Binding-site contacts:
Ligand atom CZ3 contacts residue GLY21 of chain 1.N at 3.6 Å.
Ligand atom CZ2 contacts residue THR50 of chain 1.N at 3.8 Å.
Ligand atom CD1 contacts residue SER51 of chain 1.O at 3.5 Å.
Ligand atom CB contacts residue THR23 of chain 1.O at 3.7 Å.
Ligand atom O contacts residue GLY25 of chain 1.O at 2.9 Å (h-bond).
Ligand atom CA contacts residue THR28 of chain 1.O at 3.2 Å.
Ligand atom CD1 contacts residue GLN45 of chain 1.N at 3.5 Å.
Ligand atom CZ2 contacts residue ILE53 of chain 1.N at 4.0 Å (hydrophobic).
Ligand atom CE2 contacts residue ALA44 of chain 1.N at 3.9 Å (hydrophobic).
Ligand atom CZ3 contacts residue HIS32 of chain 1.N at 4.0 Å.
Ligand atom CH2 contacts residue GLY21 of chain 1.N at 3.5 Å.
Ligand atom N contacts residue GLY25 of chain 1.O at 2.6 Å (h-bond).
Ligand atom CD1 contacts residue THR47 of chain 1.N at 3.7 Å.
Ligand atom O contacts residue SER51 of chain 1.O at 2.9 Å (h-bond).
Ligand atom OXT contacts residue THR50 of chain 1.N at 2.9 Å (h-bond).
Ligand atom OXT contacts residue HIS31 of chain 1.N at 3.7 Å.
Ligand atom NE1 contacts residue ALA44 of chain 1.N at 3.8 Å.
Ligand atom OXT contacts residue THR47 of chain 1.N at 2.5 Å (h-bond).
Ligand atom C contacts residue THR47 of chain 1.N at 3.4 Å.
Ligand atom CE3 contacts residue HIS32 of chain 1.N at 3.9 Å.
Ligand atom CB contacts residue SER51 of chain 1.O at 3.3 Å.
Ligand atom CZ2 contacts residue ALA44 of chain 1.N at 4.0 Å (hydrophobic).
Ligand atom NE1 contacts residue GLN45 of chain 1.N at 2.7 Å (h-bond).
Ligand atom CB contacts residue THR28 of chain 1.O at 3.6 Å.
Ligand atom CE2 contacts residue GLN45 of chain 1.N at 3.8 Å.
Ligand atom CA contacts residue SER51 of chain 1.O at 3.9 Å.
Ligand atom O contacts residue THR47 of chain 1.N at 3.5 Å.
Ligand atom CG contacts residue SER51 of chain 1.O at 3.8 Å.
Ligand atom N contacts residue ARG24 of chain 1.O at 3.8 Å.
Ligand atom N contacts residue ASP27 of chain 1.O at 3.2 Å (salt-bridge).
Ligand atom C contacts residue THR50 of chain 1.N at 3.9 Å.
Ligand atom O contacts residue ARG24 of chain 1.O at 3.6 Å.
Ligand atom C contacts residue SER51 of chain 1.O at 3.6 Å.
Ligand atom N contacts residue THR28 of chain 1.O at 2.9 Å (h-bond).
Ligand atom C contacts residue GLY25 of chain 1.O at 3.5 Å.
Ligand atom CA contacts residue GLY25 of chain 1.O at 3.5 Å.
Ligand atom N contacts residue THR23 of chain 1.O at 2.9 Å (h-bond).
Ligand atom CA contacts residue HIS31 of chain 1.N at 3.9 Å.
Ligand atom OXT contacts residue HIS49 of chain 1.N at 3.9 Å.
Ligand atom CA contacts residue THR23 of chain 1.O at 3.8 Å.

Sequence of chain 1.O:
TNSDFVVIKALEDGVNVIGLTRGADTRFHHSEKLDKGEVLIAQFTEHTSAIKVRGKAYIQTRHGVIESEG

A small-molecule ligand and the protein it binds are described below.
Small molecule (SMILES): N[C@@H](Cc1c[nH]c2ccccc12)C(=O)O

Sequence of chain 1.N:
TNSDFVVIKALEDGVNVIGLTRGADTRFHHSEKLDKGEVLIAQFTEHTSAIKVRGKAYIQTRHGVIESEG